This protein binds this small molecule.
Small molecule (SMILES): O=C(O)[C@H](O)[C@@H](O)[C@H](O)[C@H](O)CO

Binding-site contacts:
Ligand atom O1A contacts residue ASN165 of chain 2.D at 2.5 Å (h-bond).
Ligand atom O6 contacts residue TRP326 of chain 2.D at 3.6 Å.
Ligand atom O5 contacts residue GLU352 of chain 2.D at 3.0 Å (salt-bridge).
Ligand atom O1A contacts residue GLU166 of chain 2.D at 2.6 Å.
Ligand atom C1 contacts residue GLU352 of chain 2.D at 2.9 Å.
Ligand atom O4 contacts residue TRP406 of chain 2.D at 3.1 Å.
Ligand atom O2 contacts residue HIS121 of chain 2.D at 2.5 Å.
Ligand atom O1B contacts residue GLU352 of chain 2.D at 3.5 Å (salt-bridge).
Ligand atom O1B contacts residue TRP122 of chain 2.D at 3.8 Å.
Ligand atom O2 contacts residue ASN165 of chain 2.D at 3.3 Å (h-bond).
Ligand atom O4 contacts residue GLU405 of chain 2.D at 2.3 Å (salt-bridge).
Ligand atom C5 contacts residue TYR296 of chain 2.D at 3.3 Å (hydrophobic).
Ligand atom C6 contacts residue GLU405 of chain 2.D at 3.1 Å.
Ligand atom O1A contacts residue TRP122 of chain 2.D at 3.1 Å.
Ligand atom O1B contacts residue GLU166 of chain 2.D at 2.5 Å (salt-bridge).
Ligand atom C4 contacts residue TRP406 of chain 2.D at 3.9 Å (hydrophobic).
Ligand atom O2 contacts residue GLU352 of chain 2.D at 2.8 Å (salt-bridge).
Ligand atom C3 contacts residue TRP398 of chain 2.D at 3.5 Å (hydrophobic).
Ligand atom C1 contacts residue GLU166 of chain 2.D at 3.0 Å.
Ligand atom O1A contacts residue GLU352 of chain 2.D at 3.5 Å (salt-bridge).
Ligand atom C2 contacts residue TRP406 of chain 2.D at 3.9 Å (hydrophobic).
Ligand atom C2 contacts residue TRP122 of chain 2.D at 3.9 Å (hydrophobic).
Ligand atom O6 contacts residue GLU405 of chain 2.D at 3.1 Å (salt-bridge).
Ligand atom O3 contacts residue TRP406 of chain 2.D at 2.9 Å (h-bond).
Ligand atom O3 contacts residue GLN20 of chain 2.D at 2.5 Å (h-bond).
Ligand atom C4 contacts residue GLU405 of chain 2.D at 3.5 Å.
Ligand atom O5 contacts residue TYR296 of chain 2.D at 2.6 Å (h-bond).
Ligand atom C2 contacts residue HIS121 of chain 2.D at 3.5 Å.
Ligand atom C3 contacts residue TRP406 of chain 2.D at 3.7 Å (hydrophobic).
Ligand atom C3 contacts residue GLU352 of chain 2.D at 3.8 Å.
Ligand atom O1A contacts residue HIS121 of chain 2.D at 3.6 Å.
Ligand atom C6 contacts residue PHE414 of chain 2.D at 3.7 Å (hydrophobic).
Ligand atom C5 contacts residue GLU352 of chain 2.D at 3.9 Å.
Ligand atom O4 contacts residue GLN20 of chain 2.D at 3.8 Å.
Ligand atom C5 contacts residue TRP398 of chain 2.D at 3.6 Å (hydrophobic).
Ligand atom C5 contacts residue GLU405 of chain 2.D at 3.6 Å.
Ligand atom C2 contacts residue GLU352 of chain 2.D at 3.5 Å.
Ligand atom C3 contacts residue GLN20 of chain 2.D at 3.9 Å.
Ligand atom C1 contacts residue ASN165 of chain 2.D at 3.6 Å.
Ligand atom O3 contacts residue TRP398 of chain 2.D at 3.1 Å.

Sequence of chain 2.D:
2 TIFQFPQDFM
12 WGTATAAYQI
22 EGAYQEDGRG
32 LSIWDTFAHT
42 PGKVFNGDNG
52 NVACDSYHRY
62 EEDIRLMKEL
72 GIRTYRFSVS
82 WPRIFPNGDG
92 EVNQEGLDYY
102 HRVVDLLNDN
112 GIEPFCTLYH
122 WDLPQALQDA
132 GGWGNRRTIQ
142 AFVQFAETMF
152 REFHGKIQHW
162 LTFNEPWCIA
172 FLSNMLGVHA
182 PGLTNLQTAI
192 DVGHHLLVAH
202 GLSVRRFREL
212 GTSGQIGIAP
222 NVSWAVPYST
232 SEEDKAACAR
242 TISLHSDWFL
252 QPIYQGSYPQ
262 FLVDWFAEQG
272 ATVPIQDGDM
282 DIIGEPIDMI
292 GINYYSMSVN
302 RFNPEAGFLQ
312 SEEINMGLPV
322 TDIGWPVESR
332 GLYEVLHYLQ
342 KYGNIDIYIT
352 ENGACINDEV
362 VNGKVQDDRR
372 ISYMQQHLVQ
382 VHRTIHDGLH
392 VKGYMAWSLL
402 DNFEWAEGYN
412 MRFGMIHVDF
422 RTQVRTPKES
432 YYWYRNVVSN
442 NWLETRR